Sequence of chain 1.L:
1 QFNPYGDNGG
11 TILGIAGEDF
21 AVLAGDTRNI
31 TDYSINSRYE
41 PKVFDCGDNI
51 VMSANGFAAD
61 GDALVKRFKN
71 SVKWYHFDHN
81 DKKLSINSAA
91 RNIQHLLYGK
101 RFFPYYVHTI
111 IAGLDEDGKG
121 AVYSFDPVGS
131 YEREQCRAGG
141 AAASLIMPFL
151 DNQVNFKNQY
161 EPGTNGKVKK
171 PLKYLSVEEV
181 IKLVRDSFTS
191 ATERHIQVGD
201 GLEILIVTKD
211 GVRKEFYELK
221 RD

A protein and the small-molecule ligand that binds it are described below.
Small molecule (SMILES): COC[C@H](NC(=O)[C@H](CC(C)C)NC(=O)c1cnc(C)s1)C(=O)N[C@H](CCS(C)(=O)=O)Cc1ccc(CN)cc1

Binding-site contacts:
Ligand atom C26 contacts residue GLY47 of chain 1.V at 3.5 Å.
Ligand atom C18 contacts residue GLY45 of chain 1.V at 3.6 Å.
Ligand atom C21 contacts residue SER32 of chain 1.V at 3.7 Å.
Ligand atom O30 contacts residue SER129 of chain 1.V at 2.9 Å (h-bond).
Ligand atom C9 contacts residue ASP125 of chain 1.W at 3.8 Å.
Ligand atom C23 contacts residue ALA49 of chain 1.V at 3.6 Å (hydrophobic).
Ligand atom C20 contacts residue ALA49 of chain 1.V at 3.8 Å (hydrophobic).
Ligand atom C24 contacts residue ALA49 of chain 1.V at 3.6 Å (hydrophobic).
Ligand atom O44 contacts residue GLU22 of chain 1.V at 3.4 Å.
Ligand atom C9 contacts residue THR21 of chain 1.V at 3.8 Å.
Ligand atom O30 contacts residue GLY128 of chain 1.V at 3.5 Å.
Ligand atom C40 contacts residue ASP125 of chain 1.W at 3.3 Å.
Ligand atom C23 contacts residue CYS31 of chain 1.V at 3.6 Å (hydrophobic).
Ligand atom O39 contacts residue ASP125 of chain 1.W at 3.8 Å.
Ligand atom C12 contacts residue THR21 of chain 1.V at 3.9 Å.
Ligand atom C4 contacts residue LEU126 of chain 1.W at 3.2 Å (hydrophobic).
Ligand atom C3 contacts residue LEU126 of chain 1.W at 3.5 Å (hydrophobic).
Ligand atom N11 contacts residue THR21 of chain 1.V at 3.0 Å (h-bond).
Ligand atom C17 contacts residue ALA49 of chain 1.V at 3.9 Å (hydrophobic).
Ligand atom N22 contacts residue ASP53 of chain 1.V at 2.5 Å (salt-bridge).
Ligand atom O31 contacts residue ALA20 of chain 1.V at 3.8 Å.
Ligand atom C12 contacts residue GLY47 of chain 1.V at 3.8 Å.
Ligand atom C43 contacts residue CYS129 of chain 1.W at 3.7 Å (hydrophobic).
Ligand atom O30 contacts residue THR1 of chain 1.V at 2.5 Å (h-bond).
Ligand atom C42 contacts residue GLU22 of chain 1.V at 3.8 Å.
Ligand atom N14 contacts residue GLY47 of chain 1.V at 3.3 Å (h-bond).
Ligand atom S5 contacts residue ASP125 of chain 1.W at 3.5 Å (salt-bridge).
Ligand atom C26 contacts residue THR1 of chain 1.V at 2.6 Å.
Ligand atom C16 contacts residue THR1 of chain 1.V at 2.8 Å.
Ligand atom C25 contacts residue THR1 of chain 1.V at 1.5 Å.
Ligand atom S27 contacts residue THR1 of chain 1.V at 3.3 Å (h-bond).
Ligand atom C28 contacts residue THR1 of chain 1.V at 3.7 Å.
Ligand atom C15 contacts residue THR1 of chain 1.V at 2.4 Å.
Ligand atom C42 contacts residue THR21 of chain 1.V at 3.7 Å.
Ligand atom O36 contacts residue GLY47 of chain 1.V at 3.3 Å (h-bond).
Ligand atom O31 contacts residue THR21 of chain 1.V at 3.0 Å (h-bond).
Ligand atom O39 contacts residue ALA49 of chain 1.V at 3.3 Å (h-bond).
Ligand atom O29 contacts residue GLY47 of chain 1.V at 3.7 Å.
Ligand atom N8 contacts residue ASP125 of chain 1.W at 3.2 Å (salt-bridge).
Ligand atom N14 contacts residue THR1 of chain 1.V at 3.7 Å.

Sequence of chain 1.W:
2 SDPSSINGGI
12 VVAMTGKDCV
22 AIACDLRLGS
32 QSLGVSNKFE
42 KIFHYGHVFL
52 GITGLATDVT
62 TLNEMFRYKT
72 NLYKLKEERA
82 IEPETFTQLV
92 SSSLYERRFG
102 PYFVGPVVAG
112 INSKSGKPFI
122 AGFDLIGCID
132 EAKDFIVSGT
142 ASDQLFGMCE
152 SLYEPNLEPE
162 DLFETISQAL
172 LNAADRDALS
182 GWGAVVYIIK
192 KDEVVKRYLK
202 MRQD

Sequence of chain 1.V:
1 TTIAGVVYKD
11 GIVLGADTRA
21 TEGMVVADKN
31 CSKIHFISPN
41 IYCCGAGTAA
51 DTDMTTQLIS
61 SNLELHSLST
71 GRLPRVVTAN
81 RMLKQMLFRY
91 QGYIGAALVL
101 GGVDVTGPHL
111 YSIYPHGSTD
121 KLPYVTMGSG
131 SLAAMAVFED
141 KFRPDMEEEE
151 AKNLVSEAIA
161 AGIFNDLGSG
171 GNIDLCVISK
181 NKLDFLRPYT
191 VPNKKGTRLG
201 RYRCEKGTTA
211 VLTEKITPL